Binding-site contacts:
Ligand atom C1 contacts residue GLU150 of chain 1.B at 4.1 Å.
Ligand atom C8 contacts residue ASN154 of chain 1.B at 4.2 Å.
Ligand atom O6 contacts residue ALA147 of chain 1.B at 2.6 Å (h-bond).
Ligand atom C2 contacts residue ASN154 of chain 1.B at 2.4 Å.
Ligand atom C7 contacts residue THR156 of chain 1.B at 4.3 Å.
Ligand atom C1 contacts residue THR156 of chain 1.B at 3.6 Å.
Ligand atom N2 contacts residue THR156 of chain 1.B at 3.9 Å.
Ligand atom O5 contacts residue ASN154 of chain 1.B at 2.4 Å (h-bond).
Ligand atom C6 contacts residue ALA147 of chain 1.B at 4.0 Å (hydrophobic).
Ligand atom O5 contacts residue SER151 of chain 1.B at 4.1 Å.
Ligand atom O5 contacts residue GLU150 of chain 1.B at 4.0 Å.
Ligand atom O6 contacts residue CYS148 of chain 1.B at 4.4 Å.
Ligand atom O7 contacts residue ASN154 of chain 1.B at 3.1 Å (h-bond).
Ligand atom C1 contacts residue SER151 of chain 1.B at 4.2 Å.
Ligand atom C4 contacts residue ASN154 of chain 1.B at 4.2 Å.
Ligand atom N2 contacts residue ASN154 of chain 1.B at 2.9 Å (h-bond).
Ligand atom O6 contacts residue GLU150 of chain 1.B at 3.9 Å.
Ligand atom O6 contacts residue SER151 of chain 1.B at 3.7 Å.
Ligand atom C5 contacts residue ASN154 of chain 1.B at 3.7 Å.
Ligand atom C3 contacts residue ASN154 of chain 1.B at 3.8 Å.
Ligand atom C1 contacts residue ASN154 of chain 1.B at 1.4 Å.
Ligand atom C8 contacts residue THR156 of chain 1.B at 3.9 Å.
Ligand atom C7 contacts residue ASN154 of chain 1.B at 3.2 Å.
Ligand atom C2 contacts residue THR156 of chain 1.B at 4.4 Å.

Sequence of chain 1.B:
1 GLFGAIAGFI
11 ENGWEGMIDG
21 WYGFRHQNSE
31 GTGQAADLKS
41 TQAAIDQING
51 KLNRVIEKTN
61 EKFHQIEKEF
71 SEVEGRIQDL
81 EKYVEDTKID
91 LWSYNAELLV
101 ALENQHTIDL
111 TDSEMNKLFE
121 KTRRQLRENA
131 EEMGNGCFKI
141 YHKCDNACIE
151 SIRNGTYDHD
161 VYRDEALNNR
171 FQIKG

A protein and the small-molecule ligand that binds it are described below.
Small molecule (SMILES): CC(=O)N[C@@H]1[C@@H](O)[C@H](O)[C@@H](CO)O[C@H]1O